A small-molecule ligand and the protein it binds are described below.
Small molecule (SMILES): CC(=O)N[C@H]1[C@H](O[C@H]2[C@H](O)[C@@H](NC(C)=O)CO[C@@H]2CO)O[C@H](CO)[C@@H](O[C@@H]2O[C@H](CO)[C@@H](O)[C@H](O)[C@@H]2O)[C@@H]1O

Sequence of chain 1.E:
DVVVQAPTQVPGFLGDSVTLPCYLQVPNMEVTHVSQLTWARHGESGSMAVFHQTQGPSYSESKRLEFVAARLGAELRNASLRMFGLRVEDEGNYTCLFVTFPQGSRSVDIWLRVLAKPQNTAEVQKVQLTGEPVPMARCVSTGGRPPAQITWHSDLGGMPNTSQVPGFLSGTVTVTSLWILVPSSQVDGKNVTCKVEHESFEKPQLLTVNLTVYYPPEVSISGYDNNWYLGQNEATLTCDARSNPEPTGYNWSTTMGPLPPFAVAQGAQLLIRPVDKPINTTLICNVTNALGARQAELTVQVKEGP

Binding-site contacts:
Ligand atom C8 contacts residue PRO48 of chain 1.E at 4.4 Å (hydrophobic).
Ligand atom C5 contacts residue VAL95 of chain 1.E at 4.5 Å (hydrophobic).
Ligand atom C2 contacts residue ASN105 of chain 1.E at 2.5 Å.
Ligand atom C5 contacts residue ASN105 of chain 1.E at 3.6 Å.
Ligand atom O6 contacts residue VAL95 of chain 1.E at 2.9 Å (h-bond).
Ligand atom C8 contacts residue TYR50 of chain 1.E at 4.1 Å (hydrophobic).
Ligand atom C1 contacts residue ASN105 of chain 1.E at 1.4 Å.
Ligand atom O5 contacts residue VAL95 of chain 1.E at 4.5 Å.
Ligand atom O7 contacts residue ASN105 of chain 1.E at 4.0 Å.
Ligand atom C7 contacts residue ASN105 of chain 1.E at 3.6 Å.
Ligand atom O5 contacts residue ALA96 of chain 1.E at 4.5 Å.
Ligand atom C4 contacts residue ASN105 of chain 1.E at 4.3 Å.
Ligand atom N2 contacts residue ASN105 of chain 1.E at 2.9 Å (h-bond).
Ligand atom O5 contacts residue ASN105 of chain 1.E at 2.4 Å (h-bond).
Ligand atom C6 contacts residue VAL95 of chain 1.E at 3.6 Å (hydrophobic).
Ligand atom O6 contacts residue ALA96 of chain 1.E at 4.3 Å.
Ligand atom C3 contacts residue ASN105 of chain 1.E at 3.8 Å.